The protein below binds the small molecule below.
Small molecule (SMILES): Cc1nc2ccccc2n1CCC(N)=O

Binding-site contacts:
Ligand atom C4 contacts residue GLU22 of chain 1.B at 3.6 Å.
Ligand atom C4 contacts residue ARG20 of chain 1.B at 3.4 Å.
Ligand atom C2 contacts residue GLU22 of chain 1.B at 3.9 Å.
Ligand atom C3 contacts residue GLU22 of chain 1.B at 3.6 Å.
Ligand atom C5 contacts residue ARG20 of chain 1.B at 3.8 Å.
Ligand atom O contacts residue TYR49 of chain 1.B at 3.9 Å.
Ligand atom C6 contacts residue GLU22 of chain 1.B at 4.1 Å.
Ligand atom C4 contacts residue ILE47 of chain 1.B at 4.2 Å (hydrophobic).
Ligand atom C7 contacts residue GLU22 of chain 1.B at 4.1 Å.
Ligand atom C3 contacts residue ILE47 of chain 1.B at 3.7 Å (hydrophobic).
Ligand atom C4 contacts residue TYR49 of chain 1.B at 3.8 Å (hydrophobic).
Ligand atom C2 contacts residue THR21 of chain 1.B at 4.5 Å.
Ligand atom C6 contacts residue TYR49 of chain 1.B at 4.2 Å (hydrophobic).
Ligand atom C5 contacts residue TYR49 of chain 1.B at 3.6 Å (hydrophobic).
Ligand atom C6 contacts residue THR21 of chain 1.B at 4.1 Å.
Ligand atom C5 contacts residue GLU22 of chain 1.B at 3.8 Å.
Ligand atom C3 contacts residue THR21 of chain 1.B at 3.9 Å.
Ligand atom C4 contacts residue THR21 of chain 1.B at 3.4 Å.
Ligand atom C6 contacts residue ARG20 of chain 1.B at 4.1 Å.
Ligand atom C5 contacts residue THR21 of chain 1.B at 3.5 Å.
Ligand atom O contacts residue ARG20 of chain 1.B at 3.8 Å.

Sequence of chain 1.B:
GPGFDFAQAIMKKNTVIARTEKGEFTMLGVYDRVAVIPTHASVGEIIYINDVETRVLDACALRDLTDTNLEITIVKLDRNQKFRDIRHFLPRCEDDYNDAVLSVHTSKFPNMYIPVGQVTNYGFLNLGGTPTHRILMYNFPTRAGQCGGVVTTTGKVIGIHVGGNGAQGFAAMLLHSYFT